Sequence of chain 4.D:
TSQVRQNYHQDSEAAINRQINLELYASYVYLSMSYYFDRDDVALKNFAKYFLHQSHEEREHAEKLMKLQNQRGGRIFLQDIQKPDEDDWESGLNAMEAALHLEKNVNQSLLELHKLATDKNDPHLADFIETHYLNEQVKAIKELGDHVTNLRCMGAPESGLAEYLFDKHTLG

Binding-site contacts:
Ligand atom N17 contacts residue CYS157 of chain 4.D at 3.7 Å.
Ligand atom C20 contacts residue CYS157 of chain 4.D at 1.8 Å (hydrophobic).
Ligand atom C21 contacts residue CYS157 of chain 4.D at 2.7 Å (hydrophobic).
Ligand atom O23 contacts residue ASP45 of chain 4.C at 4.1 Å.
Ligand atom C18 contacts residue CYS157 of chain 4.D at 2.7 Å (hydrophobic).
Ligand atom C22 contacts residue CYS157 of chain 4.D at 3.7 Å (hydrophobic).
Ligand atom O19 contacts residue CYS157 of chain 4.D at 3.2 Å (h-bond).
Ligand atom C22 contacts residue ASP45 of chain 4.C at 4.4 Å.
Ligand atom C21 contacts residue ASP45 of chain 4.C at 3.8 Å.
Ligand atom O19 contacts residue GLY164 of chain 4.C at 4.0 Å.

Sequence of chain 4.C:
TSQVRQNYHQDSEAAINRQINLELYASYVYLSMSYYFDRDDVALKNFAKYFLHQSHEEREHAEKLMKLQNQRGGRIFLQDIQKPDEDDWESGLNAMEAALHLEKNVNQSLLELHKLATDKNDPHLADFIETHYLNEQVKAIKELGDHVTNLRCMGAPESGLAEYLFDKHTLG

The protein below binds the small molecule below.
Small molecule (SMILES): CCCCSC(=S)SC(C)(C)C(=O)NCCN1C(=O)CCC1=O